Sequence of chain 1.C:
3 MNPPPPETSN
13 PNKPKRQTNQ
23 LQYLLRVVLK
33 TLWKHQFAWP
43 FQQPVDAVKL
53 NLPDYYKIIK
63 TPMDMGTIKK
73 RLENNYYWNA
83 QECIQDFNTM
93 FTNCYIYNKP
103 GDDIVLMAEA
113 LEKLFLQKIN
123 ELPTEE

A small-molecule ligand and the protein it binds are described below.
Small molecule (SMILES): CC[C@H](C)[C@H](NC(=O)[C@H](CO)NC(=O)[C@H](CCCCNC(C)=O)NC(=O)[C@H](Cc1ccccc1)NC(=O)[C@@H](N)[C@@H](C)O)C(=O)N[C@@H](CCSC)C(=O)N[C@H](C=O)CCCCN

Binding-site contacts:
Ligand atom CB contacts residue ASP105 of chain 1.C at 4.0 Å.
Ligand atom C contacts residue TRP41 of chain 1.C at 4.1 Å (hydrophobic).
Ligand atom CD contacts residue TRP41 of chain 1.C at 4.2 Å (hydrophobic).
Ligand atom O contacts residue ILE106 of chain 1.C at 3.9 Å.
Ligand atom CH contacts residue VAL47 of chain 1.C at 4.0 Å (hydrophobic).
Ligand atom CB contacts residue ILE106 of chain 1.C at 3.8 Å (hydrophobic).
Ligand atom CB contacts residue MET109 of chain 1.C at 4.1 Å (hydrophobic).
Ligand atom CE contacts residue LEU54 of chain 1.C at 4.1 Å (hydrophobic).
Ligand atom CG contacts residue LEU52 of chain 1.C at 4.0 Å (hydrophobic).
Ligand atom CE contacts residue TRP41 of chain 1.C at 3.7 Å (hydrophobic).
Ligand atom CH contacts residue ILE106 of chain 1.C at 4.0 Å (hydrophobic).
Ligand atom C contacts residue TRP41 of chain 1.C at 3.7 Å (hydrophobic).
Ligand atom N contacts residue TRP41 of chain 1.C at 4.0 Å.
Ligand atom OG contacts residue ASP105 of chain 1.C at 3.6 Å.
Ligand atom OH contacts residue ILE106 of chain 1.C at 4.1 Å.
Ligand atom CG2 contacts residue ASP104 of chain 1.C at 4.0 Å.
Ligand atom C contacts residue TRP41 of chain 1.C at 4.1 Å (hydrophobic).
Ligand atom CH3 contacts residue PRO42 of chain 1.C at 4.0 Å (hydrophobic).
Ligand atom O contacts residue TRP41 of chain 1.C at 3.2 Å.
Ligand atom C contacts residue LYS51 of chain 1.C at 3.6 Å.
Ligand atom O contacts residue TRP41 of chain 1.C at 3.8 Å.
Ligand atom CA contacts residue TRP41 of chain 1.C at 4.3 Å (hydrophobic).
Ligand atom CD contacts residue LEU54 of chain 1.C at 4.1 Å (hydrophobic).
Ligand atom CH3 contacts residue PHE43 of chain 1.C at 3.5 Å (hydrophobic).
Ligand atom CD contacts residue ASN100 of chain 1.C at 3.5 Å.
Ligand atom NZ contacts residue VAL47 of chain 1.C at 3.7 Å.
Ligand atom O contacts residue LYS51 of chain 1.C at 3.2 Å (salt-bridge).
Ligand atom CH3 contacts residue VAL47 of chain 1.C at 4.2 Å (hydrophobic).
Ligand atom CG contacts residue TRP41 of chain 1.C at 3.7 Å (hydrophobic).
Ligand atom CE contacts residue TYR57 of chain 1.C at 4.2 Å (hydrophobic).
Ligand atom OH contacts residue CYS96 of chain 1.C at 3.9 Å.
Ligand atom CB contacts residue LEU52 of chain 1.C at 3.6 Å (hydrophobic).
Ligand atom CE contacts residue VAL47 of chain 1.C at 3.9 Å (hydrophobic).
Ligand atom N contacts residue TRP41 of chain 1.C at 4.1 Å.
Ligand atom CH3 contacts residue ILE106 of chain 1.C at 4.2 Å (hydrophobic).
Ligand atom O contacts residue LEU52 of chain 1.C at 3.8 Å.
Ligand atom O contacts residue TRP41 of chain 1.C at 3.6 Å.
Ligand atom CH contacts residue ASN100 of chain 1.C at 4.0 Å.
Ligand atom OH contacts residue ASN100 of chain 1.C at 2.9 Å (h-bond).
Ligand atom CA contacts residue TRP41 of chain 1.C at 4.0 Å (hydrophobic).